Sequence of chain 1.N:
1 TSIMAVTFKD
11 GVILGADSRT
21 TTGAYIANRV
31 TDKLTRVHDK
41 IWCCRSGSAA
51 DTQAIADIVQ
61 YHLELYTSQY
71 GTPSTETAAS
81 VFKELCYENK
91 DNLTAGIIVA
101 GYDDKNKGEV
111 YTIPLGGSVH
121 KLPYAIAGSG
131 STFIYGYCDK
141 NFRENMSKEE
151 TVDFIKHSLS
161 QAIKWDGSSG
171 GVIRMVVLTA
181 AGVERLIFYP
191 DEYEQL

A protein and the small-molecule ligand that binds it are described below.
Small molecule (SMILES): CC(C)C[C@H](NC(=O)[C@H](CCc1ccccc1)NC(=O)CN1CCOCC1)C(=O)N[C@@H](Cc1ccccc1)C(=O)N[C@@H](CC(C)C)[C@@H](O)[C@H](C)CO

Sequence of chain 1.H:
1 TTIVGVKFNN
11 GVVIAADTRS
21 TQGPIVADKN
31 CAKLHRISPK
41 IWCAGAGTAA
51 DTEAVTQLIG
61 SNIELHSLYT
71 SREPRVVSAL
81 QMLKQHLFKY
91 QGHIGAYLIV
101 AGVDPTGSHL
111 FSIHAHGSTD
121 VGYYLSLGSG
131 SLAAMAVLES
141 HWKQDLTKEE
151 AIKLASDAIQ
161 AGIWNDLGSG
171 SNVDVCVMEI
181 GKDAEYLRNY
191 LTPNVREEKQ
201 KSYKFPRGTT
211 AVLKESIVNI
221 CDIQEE

Binding-site contacts:
Ligand atom O40 contacts residue THR21 of chain 1.N at 3.3 Å (h-bond).
Ligand atom C59 contacts residue THR1 of chain 1.N at 2.5 Å.
Ligand atom C59 contacts residue SER129 of chain 1.N at 3.6 Å.
Ligand atom C46 contacts residue THR20 of chain 1.N at 3.5 Å.
Ligand atom C44 contacts residue THR1 of chain 1.N at 3.5 Å.
Ligand atom C35 contacts residue SER48 of chain 1.N at 3.9 Å.
Ligand atom C42 contacts residue GLY47 of chain 1.N at 3.8 Å.
Ligand atom O48 contacts residue GLY47 of chain 1.N at 3.0 Å (h-bond).
Ligand atom O29 contacts residue ALA49 of chain 1.N at 3.2 Å (h-bond).
Ligand atom N41 contacts residue THR1 of chain 1.N at 3.6 Å.
Ligand atom C27 contacts residue THR22 of chain 1.N at 2.9 Å.
Ligand atom C26 contacts residue SER118 of chain 1.H at 3.6 Å.
Ligand atom C28 contacts residue THR21 of chain 1.N at 3.8 Å.
Ligand atom C13 contacts residue HIS116 of chain 1.H at 3.7 Å.
Ligand atom C34 contacts residue GLY47 of chain 1.N at 3.5 Å.
Ligand atom C42 contacts residue THR1 of chain 1.N at 2.3 Å.
Ligand atom C51 contacts residue THR1 of chain 1.N at 1.5 Å.
Ligand atom C24 contacts residue THR20 of chain 1.N at 3.7 Å.
Ligand atom C26 contacts residue ASP120 of chain 1.H at 3.8 Å.
Ligand atom C39 contacts residue GLY47 of chain 1.N at 3.6 Å.
Ligand atom O21 contacts residue THR21 of chain 1.N at 3.7 Å.
Ligand atom C26 contacts residue HIS114 of chain 1.H at 3.6 Å.
Ligand atom C45 contacts residue ARG45 of chain 1.N at 3.5 Å.
Ligand atom N41 contacts residue GLY47 of chain 1.N at 3.0 Å (h-bond).
Ligand atom C47 contacts residue THR1 of chain 1.N at 1.4 Å.
Ligand atom C58 contacts residue THR1 of chain 1.N at 2.5 Å.
Ligand atom O40 contacts residue THR20 of chain 1.N at 3.3 Å.
Ligand atom O60 contacts residue SER129 of chain 1.N at 3.8 Å.
Ligand atom O48 contacts residue SER46 of chain 1.N at 3.5 Å.
Ligand atom C31 contacts residue GLY47 of chain 1.N at 3.5 Å.
Ligand atom C3 contacts residue THR22 of chain 1.N at 3.3 Å.
Ligand atom C43 contacts residue GLY47 of chain 1.N at 3.3 Å.
Ligand atom N4 contacts residue THR22 of chain 1.N at 3.8 Å.
Ligand atom C43 contacts residue THR1 of chain 1.N at 2.8 Å.
Ligand atom C16 contacts residue SER48 of chain 1.N at 3.9 Å.
Ligand atom C23 contacts residue THR21 of chain 1.N at 3.5 Å.
Ligand atom O48 contacts residue THR1 of chain 1.N at 2.3 Å (h-bond).
Ligand atom C58 contacts residue SER168 of chain 1.N at 3.2 Å.
Ligand atom N30 contacts residue THR21 of chain 1.N at 3.1 Å (h-bond).
Ligand atom O60 contacts residue THR1 of chain 1.N at 3.0 Å (h-bond).